Binding-site contacts:
Ligand atom N2 contacts residue CYS74 of chain 1.D at 3.4 Å.
Ligand atom N1 contacts residue ALA448 of chain 1.D at 3.3 Å.
Ligand atom N1 contacts residue SE7493 of chain 1.D at 3.5 Å.
Ligand atom C2 contacts residue NI1 of chain 1.X at 3.8 Å.
Ligand atom FE contacts residue SE7493 of chain 1.D at 2.6 Å.
Ligand atom O3 contacts residue ALA424 of chain 1.D at 3.2 Å.
Ligand atom C1 contacts residue CYS496 of chain 1.D at 3.0 Å (hydrophobic).
Ligand atom C3 contacts residue HIS78 of chain 1.D at 3.4 Å.
Ligand atom C1 contacts residue ARG426 of chain 1.D at 3.8 Å.
Ligand atom C1 contacts residue ALA448 of chain 1.D at 3.6 Å (hydrophobic).
Ligand atom C1 contacts residue SE7493 of chain 1.D at 2.9 Å.
Ligand atom N1 contacts residue THR449 of chain 1.D at 2.7 Å (h-bond).
Ligand atom C3 contacts residue CYS74 of chain 1.D at 3.4 Å (hydrophobic).
Ligand atom FE contacts residue HIS78 of chain 1.D at 4.1 Å.
Ligand atom C2 contacts residue SE7493 of chain 1.D at 2.8 Å.
Ligand atom O3 contacts residue LEU429 of chain 1.D at 3.7 Å.
Ligand atom N1 contacts residue ARG426 of chain 1.D at 3.7 Å.
Ligand atom O3 contacts residue ALA448 of chain 1.D at 4.0 Å.
Ligand atom O3 contacts residue SER447 of chain 1.D at 4.1 Å.
Ligand atom O3 contacts residue HIS78 of chain 1.D at 3.4 Å (h-bond).
Ligand atom N1 contacts residue CYS496 of chain 1.D at 3.4 Å.
Ligand atom C3 contacts residue CYS496 of chain 1.D at 3.0 Å (hydrophobic).
Ligand atom C3 contacts residue ALA424 of chain 1.D at 3.4 Å (hydrophobic).
Ligand atom FE contacts residue NI1 of chain 1.X at 3.1 Å.
Ligand atom C1 contacts residue CYS74 of chain 1.D at 4.1 Å (hydrophobic).
Ligand atom C2 contacts residue PRO425 of chain 1.D at 4.1 Å (hydrophobic).
Ligand atom FE contacts residue CYS74 of chain 1.D at 2.3 Å.
Ligand atom N2 contacts residue SE7493 of chain 1.D at 3.4 Å (h-bond).
Ligand atom C2 contacts residue CYS496 of chain 1.D at 4.1 Å (hydrophobic).
Ligand atom FE contacts residue CYS496 of chain 1.D at 2.3 Å.
Ligand atom C2 contacts residue ARG426 of chain 1.D at 3.6 Å.
Ligand atom C2 contacts residue CYS74 of chain 1.D at 3.0 Å (hydrophobic).
Ligand atom C2 contacts residue ALA424 of chain 1.D at 3.4 Å (hydrophobic).
Ligand atom N2 contacts residue PRO425 of chain 1.D at 3.2 Å.
Ligand atom C3 contacts residue ALA448 of chain 1.D at 4.1 Å (hydrophobic).
Ligand atom N2 contacts residue ARG426 of chain 1.D at 3.0 Å (salt-bridge).
Ligand atom O3 contacts residue CYS496 of chain 1.D at 3.9 Å.
Ligand atom C1 contacts residue NI1 of chain 1.X at 4.1 Å.
Ligand atom N2 contacts residue ALA424 of chain 1.D at 3.3 Å.
Ligand atom C1 contacts residue THR449 of chain 1.D at 3.8 Å.

The protein below binds the small molecule below.
Small molecule (SMILES): N#C[Fe](=C=O)C#N

Sequence of chain 1.D:
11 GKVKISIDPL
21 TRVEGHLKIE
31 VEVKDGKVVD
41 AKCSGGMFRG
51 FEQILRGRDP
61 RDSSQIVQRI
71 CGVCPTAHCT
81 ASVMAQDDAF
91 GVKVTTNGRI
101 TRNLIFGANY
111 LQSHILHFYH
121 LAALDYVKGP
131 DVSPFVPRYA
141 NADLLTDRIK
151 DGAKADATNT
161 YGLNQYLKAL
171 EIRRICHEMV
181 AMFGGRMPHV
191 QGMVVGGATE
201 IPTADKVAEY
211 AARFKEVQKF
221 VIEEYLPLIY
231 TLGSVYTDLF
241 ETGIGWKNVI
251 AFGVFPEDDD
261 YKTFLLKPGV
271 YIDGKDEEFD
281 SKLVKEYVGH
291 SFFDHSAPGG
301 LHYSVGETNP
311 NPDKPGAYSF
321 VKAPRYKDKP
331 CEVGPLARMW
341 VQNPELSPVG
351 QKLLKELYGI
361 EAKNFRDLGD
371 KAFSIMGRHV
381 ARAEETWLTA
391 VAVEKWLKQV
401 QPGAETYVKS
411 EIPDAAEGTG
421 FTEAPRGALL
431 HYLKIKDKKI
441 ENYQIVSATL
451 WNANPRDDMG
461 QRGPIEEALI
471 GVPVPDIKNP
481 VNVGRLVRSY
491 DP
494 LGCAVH